Sequence of chain 1.A:
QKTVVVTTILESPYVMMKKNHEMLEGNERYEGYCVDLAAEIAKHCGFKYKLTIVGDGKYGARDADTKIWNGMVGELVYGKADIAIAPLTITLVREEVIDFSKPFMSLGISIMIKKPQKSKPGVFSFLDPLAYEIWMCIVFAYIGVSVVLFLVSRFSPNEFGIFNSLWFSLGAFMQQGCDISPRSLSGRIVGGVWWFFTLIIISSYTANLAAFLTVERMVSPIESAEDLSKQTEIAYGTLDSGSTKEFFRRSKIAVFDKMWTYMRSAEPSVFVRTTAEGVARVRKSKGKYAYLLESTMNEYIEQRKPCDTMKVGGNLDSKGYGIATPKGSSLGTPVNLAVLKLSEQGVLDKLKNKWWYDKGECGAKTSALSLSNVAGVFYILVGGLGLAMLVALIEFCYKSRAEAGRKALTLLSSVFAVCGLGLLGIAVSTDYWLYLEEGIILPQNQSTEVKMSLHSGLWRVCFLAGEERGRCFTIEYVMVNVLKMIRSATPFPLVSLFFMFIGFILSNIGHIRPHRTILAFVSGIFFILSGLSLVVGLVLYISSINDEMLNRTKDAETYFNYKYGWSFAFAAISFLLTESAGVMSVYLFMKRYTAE

The small molecule below binds the protein below.
Small molecule (SMILES): O=c1[nH]c2cc(C(F)(F)F)c(N3CCOCC3)cc2n(CP(=O)(O)O)c1=O

Binding-site contacts:
Ligand atom OAC contacts residue SER645 of chain 1.A at 2.6 Å (h-bond).
Ligand atom FAF contacts residue GLU696 of chain 1.A at 2.4 Å.
Ligand atom FAG contacts residue TYR723 of chain 1.A at 3.8 Å.
Ligand atom CAM contacts residue GLU696 of chain 1.A at 3.2 Å.
Ligand atom CAW contacts residue TYR441 of chain 1.A at 3.5 Å (hydrophobic).
Ligand atom FAH contacts residue GLU393 of chain 1.A at 3.2 Å.
Ligand atom OAE contacts residue SER645 of chain 1.A at 3.6 Å (h-bond).
Ligand atom CAT contacts residue TYR441 of chain 1.A at 3.7 Å (hydrophobic).
Ligand atom CAM contacts residue MET699 of chain 1.A at 3.8 Å (hydrophobic).
Ligand atom FAH contacts residue TYR441 of chain 1.A at 3.7 Å.
Ligand atom FAH contacts residue MET699 of chain 1.A at 3.6 Å.
Ligand atom NAP contacts residue TYR441 of chain 1.A at 3.7 Å.
Ligand atom CAJ contacts residue PRO469 of chain 1.A at 3.8 Å (hydrophobic).
Ligand atom NAY contacts residue TYR441 of chain 1.A at 3.8 Å.
Ligand atom OAD contacts residue SER645 of chain 1.A at 3.6 Å.
Ligand atom CAZ contacts residue GLU696 of chain 1.A at 3.4 Å.
Ligand atom CAJ contacts residue TYR441 of chain 1.A at 3.5 Å (hydrophobic).
Ligand atom OAC contacts residue GLY644 of chain 1.A at 3.3 Å.
Ligand atom CAK contacts residue THR677 of chain 1.A at 3.3 Å.
Ligand atom OAA contacts residue TYR441 of chain 1.A at 3.8 Å.
Ligand atom FAG contacts residue PRO469 of chain 1.A at 3.2 Å.
Ligand atom NAP contacts residue THR471 of chain 1.A at 3.5 Å (h-bond).
Ligand atom OAA contacts residue THR471 of chain 1.A at 3.5 Å (h-bond).
Ligand atom FAF contacts residue MET699 of chain 1.A at 3.5 Å.
Ligand atom CAS contacts residue TYR441 of chain 1.A at 3.4 Å (hydrophobic).
Ligand atom NAX contacts residue GLU696 of chain 1.A at 3.8 Å.
Ligand atom FAF contacts residue TYR723 of chain 1.A at 3.2 Å.
Ligand atom CAR contacts residue GLU696 of chain 1.A at 3.6 Å.
Ligand atom OAQ contacts residue THR677 of chain 1.A at 3.0 Å (h-bond).
Ligand atom CAL contacts residue THR677 of chain 1.A at 3.4 Å.
Ligand atom OAB contacts residue ARG476 of chain 1.A at 3.4 Å (salt-bridge).
Ligand atom CAU contacts residue TYR441 of chain 1.A at 3.8 Å (hydrophobic).
Ligand atom CAT contacts residue THR471 of chain 1.A at 3.7 Å.
Ligand atom OAA contacts residue ARG476 of chain 1.A at 2.6 Å (salt-bridge).
Ligand atom FAG contacts residue TYR441 of chain 1.A at 3.4 Å.
Ligand atom CAZ contacts residue TYR441 of chain 1.A at 3.7 Å (hydrophobic).
Ligand atom NAP contacts residue PRO469 of chain 1.A at 3.2 Å (h-bond).
Ligand atom PBA contacts residue SER645 of chain 1.A at 3.6 Å.
Ligand atom CAS contacts residue GLU696 of chain 1.A at 3.4 Å.
Ligand atom CAV contacts residue TYR441 of chain 1.A at 3.6 Å (hydrophobic).